Binding-site contacts:
Ligand atom N15 contacts residue PHE280 of chain 1.A at 2.3 Å.
Ligand atom C16 contacts residue PHE196 of chain 1.A at 2.2 Å (hydrophobic).
Ligand atom C17 contacts residue PHE280 of chain 1.A at 3.7 Å (hydrophobic).
Ligand atom C12 contacts residue LEU192 of chain 1.A at 3.5 Å (hydrophobic).
Ligand atom C12 contacts residue PHE280 of chain 1.A at 3.5 Å (hydrophobic).
Ligand atom C09 contacts residue PHE196 of chain 1.A at 2.6 Å (hydrophobic).
Ligand atom N15 contacts residue PHE196 of chain 1.A at 2.4 Å.
Ligand atom C07 contacts residue PHE196 of chain 1.A at 1.6 Å (hydrophobic).
Ligand atom C07 contacts residue PHE280 of chain 1.A at 2.4 Å (hydrophobic).
Ligand atom C13 contacts residue PHE196 of chain 1.A at 2.8 Å (hydrophobic).
Ligand atom C06 contacts residue PHE280 of chain 1.A at 2.9 Å (hydrophobic).
Ligand atom C05 contacts residue PHE280 of chain 1.A at 3.7 Å (hydrophobic).
Ligand atom C18 contacts residue PHE280 of chain 1.A at 3.4 Å (hydrophobic).
Ligand atom C11 contacts residue PHE280 of chain 1.A at 2.9 Å (hydrophobic).
Ligand atom C18 contacts residue PHE196 of chain 1.A at 3.1 Å (hydrophobic).
Ligand atom C04 contacts residue LEU192 of chain 1.A at 3.9 Å (hydrophobic).
Ligand atom C09 contacts residue PHE280 of chain 1.A at 2.6 Å (hydrophobic).
Ligand atom O10 contacts residue PHE196 of chain 1.A at 3.3 Å.
Ligand atom C11 contacts residue PHE196 of chain 1.A at 3.1 Å (hydrophobic).
Ligand atom O10 contacts residue PHE280 of chain 1.A at 2.2 Å.
Ligand atom C03 contacts residue LEU192 of chain 1.A at 3.7 Å (hydrophobic).
Ligand atom C09 contacts residue ILE281 of chain 1.A at 3.7 Å (hydrophobic).
Ligand atom C01 contacts residue GLU276 of chain 1.A at 2.8 Å.
Ligand atom O10 contacts residue GLY277 of chain 1.A at 3.3 Å (h-bond).
Ligand atom N14 contacts residue PHE196 of chain 1.A at 2.9 Å.
Ligand atom C16 contacts residue PHE280 of chain 1.A at 3.3 Å (hydrophobic).
Ligand atom C08 contacts residue PHE196 of chain 1.A at 2.5 Å (hydrophobic).
Ligand atom N14 contacts residue PHE280 of chain 1.A at 2.5 Å.
Ligand atom C08 contacts residue PHE280 of chain 1.A at 1.8 Å (hydrophobic).
Ligand atom O02 contacts residue ALA189 of chain 1.A at 3.4 Å.
Ligand atom C06 contacts residue PHE196 of chain 1.A at 2.4 Å (hydrophobic).
Ligand atom C13 contacts residue PHE280 of chain 1.A at 2.5 Å (hydrophobic).
Ligand atom O19 contacts residue PHE196 of chain 1.A at 3.9 Å.
Ligand atom C04 contacts residue ALA189 of chain 1.A at 3.8 Å (hydrophobic).
Ligand atom C05 contacts residue PHE196 of chain 1.A at 3.1 Å (hydrophobic).
Ligand atom O10 contacts residue GLU276 of chain 1.A at 3.9 Å.
Ligand atom C09 contacts residue GLY277 of chain 1.A at 3.2 Å.
Ligand atom C17 contacts residue PHE196 of chain 1.A at 2.9 Å (hydrophobic).
Ligand atom O02 contacts residue LEU192 of chain 1.A at 3.8 Å.
Ligand atom C01 contacts residue LEU192 of chain 1.A at 3.9 Å (hydrophobic).

Sequence of chain 1.A:
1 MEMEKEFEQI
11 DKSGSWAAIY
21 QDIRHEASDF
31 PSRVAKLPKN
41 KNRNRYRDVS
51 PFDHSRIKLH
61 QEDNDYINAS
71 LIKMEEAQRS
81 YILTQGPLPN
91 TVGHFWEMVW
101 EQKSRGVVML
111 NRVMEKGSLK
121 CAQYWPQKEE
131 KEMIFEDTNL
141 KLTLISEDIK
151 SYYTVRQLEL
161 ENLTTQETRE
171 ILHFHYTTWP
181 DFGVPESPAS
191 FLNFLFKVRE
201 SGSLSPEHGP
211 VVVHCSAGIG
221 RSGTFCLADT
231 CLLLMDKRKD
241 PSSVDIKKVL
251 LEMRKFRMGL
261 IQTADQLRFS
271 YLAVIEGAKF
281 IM

This protein binds this small molecule.
Small molecule (SMILES): COc1ccc2c(c1)OC[C@@H]1CN3C(=O)CCN3[C@@H]21